Binding-site contacts:
Ligand atom N2 contacts residue THR124 of chain 1.B at 3.8 Å.
Ligand atom C4 contacts residue ASN122 of chain 1.B at 4.2 Å.
Ligand atom C7 contacts residue ASN122 of chain 1.B at 3.4 Å.
Ligand atom O7 contacts residue ASN122 of chain 1.B at 4.0 Å.
Ligand atom C3 contacts residue ASN122 of chain 1.B at 3.8 Å.
Ligand atom C1 contacts residue ASN122 of chain 1.B at 1.4 Å.
Ligand atom O5 contacts residue ASN122 of chain 1.B at 2.4 Å (h-bond).
Ligand atom C8 contacts residue ASN122 of chain 1.B at 3.5 Å.
Ligand atom C6 contacts residue ASN122 of chain 1.B at 3.6 Å.
Ligand atom O7 contacts residue THR124 of chain 1.B at 3.5 Å (h-bond).
Ligand atom N2 contacts residue ASN122 of chain 1.B at 3.1 Å (h-bond).
Ligand atom C5 contacts residue ASN122 of chain 1.B at 3.5 Å.
Ligand atom C2 contacts residue ASN122 of chain 1.B at 2.5 Å.
Ligand atom O6 contacts residue ASN122 of chain 1.B at 4.2 Å.
Ligand atom C7 contacts residue THR124 of chain 1.B at 4.0 Å.

This protein binds this small molecule.
Small molecule (SMILES): CC(=O)N[C@@H]1[C@@H](O)[C@H](O)[C@@H](CO)O[C@H]1O

Sequence of chain 1.B:
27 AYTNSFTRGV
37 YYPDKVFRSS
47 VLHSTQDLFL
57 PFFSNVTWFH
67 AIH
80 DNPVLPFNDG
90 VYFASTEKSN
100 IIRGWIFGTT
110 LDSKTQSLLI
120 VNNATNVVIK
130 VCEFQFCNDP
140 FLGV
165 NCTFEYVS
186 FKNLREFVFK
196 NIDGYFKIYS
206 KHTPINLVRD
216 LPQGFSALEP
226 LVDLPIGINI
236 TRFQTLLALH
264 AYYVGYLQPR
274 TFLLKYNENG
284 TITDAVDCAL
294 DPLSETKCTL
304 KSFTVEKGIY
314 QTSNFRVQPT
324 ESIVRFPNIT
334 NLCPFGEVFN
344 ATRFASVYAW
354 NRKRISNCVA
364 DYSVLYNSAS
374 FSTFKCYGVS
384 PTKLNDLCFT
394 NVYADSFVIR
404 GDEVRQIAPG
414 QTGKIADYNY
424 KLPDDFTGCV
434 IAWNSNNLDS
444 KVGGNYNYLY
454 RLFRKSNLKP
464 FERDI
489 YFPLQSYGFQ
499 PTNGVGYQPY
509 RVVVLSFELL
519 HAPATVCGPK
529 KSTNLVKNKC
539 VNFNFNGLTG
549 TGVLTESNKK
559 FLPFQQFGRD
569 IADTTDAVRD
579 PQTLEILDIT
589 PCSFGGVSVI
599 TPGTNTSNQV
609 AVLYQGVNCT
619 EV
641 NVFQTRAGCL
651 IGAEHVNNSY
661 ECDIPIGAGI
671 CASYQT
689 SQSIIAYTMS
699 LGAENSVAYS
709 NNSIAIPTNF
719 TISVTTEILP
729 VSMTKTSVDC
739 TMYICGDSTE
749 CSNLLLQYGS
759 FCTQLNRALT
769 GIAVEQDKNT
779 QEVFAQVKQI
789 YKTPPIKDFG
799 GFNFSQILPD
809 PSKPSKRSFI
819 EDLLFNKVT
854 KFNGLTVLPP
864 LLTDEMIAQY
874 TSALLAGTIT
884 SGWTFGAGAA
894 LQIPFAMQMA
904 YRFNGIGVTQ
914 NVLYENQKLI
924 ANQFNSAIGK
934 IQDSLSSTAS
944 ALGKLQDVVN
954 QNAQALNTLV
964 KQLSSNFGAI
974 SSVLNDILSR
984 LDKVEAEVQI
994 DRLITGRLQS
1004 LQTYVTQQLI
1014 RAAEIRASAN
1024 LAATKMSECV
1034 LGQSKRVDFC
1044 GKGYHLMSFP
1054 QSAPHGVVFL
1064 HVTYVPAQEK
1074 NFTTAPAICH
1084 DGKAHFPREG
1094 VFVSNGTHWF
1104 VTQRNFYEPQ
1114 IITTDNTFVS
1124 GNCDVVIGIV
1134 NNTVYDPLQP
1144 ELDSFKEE